Binding-site contacts:
Ligand atom C2 contacts residue ASN282 of chain 1.B at 2.5 Å.
Ligand atom O6 contacts residue LYS558 of chain 1.A at 2.9 Å (salt-bridge).
Ligand atom O6 contacts residue ASN282 of chain 1.B at 4.4 Å.
Ligand atom C3 contacts residue ASN282 of chain 1.B at 3.8 Å.
Ligand atom C4 contacts residue ASN282 of chain 1.B at 4.2 Å.
Ligand atom N2 contacts residue ASN282 of chain 1.B at 2.9 Å (h-bond).
Ligand atom C1 contacts residue ASN282 of chain 1.B at 1.4 Å.
Ligand atom C5 contacts residue ASN282 of chain 1.B at 3.7 Å.
Ligand atom C6 contacts residue LYS558 of chain 1.A at 3.6 Å.
Ligand atom C7 contacts residue ASN282 of chain 1.B at 4.0 Å.
Ligand atom O5 contacts residue ASN282 of chain 1.B at 2.4 Å (h-bond).

This small molecule binds to this protein.
Small molecule (SMILES): CC(=O)N[C@@H]1[C@@H](O)[C@H](O)[C@@H](CO)O[C@H]1O

Sequence of chain 1.B:
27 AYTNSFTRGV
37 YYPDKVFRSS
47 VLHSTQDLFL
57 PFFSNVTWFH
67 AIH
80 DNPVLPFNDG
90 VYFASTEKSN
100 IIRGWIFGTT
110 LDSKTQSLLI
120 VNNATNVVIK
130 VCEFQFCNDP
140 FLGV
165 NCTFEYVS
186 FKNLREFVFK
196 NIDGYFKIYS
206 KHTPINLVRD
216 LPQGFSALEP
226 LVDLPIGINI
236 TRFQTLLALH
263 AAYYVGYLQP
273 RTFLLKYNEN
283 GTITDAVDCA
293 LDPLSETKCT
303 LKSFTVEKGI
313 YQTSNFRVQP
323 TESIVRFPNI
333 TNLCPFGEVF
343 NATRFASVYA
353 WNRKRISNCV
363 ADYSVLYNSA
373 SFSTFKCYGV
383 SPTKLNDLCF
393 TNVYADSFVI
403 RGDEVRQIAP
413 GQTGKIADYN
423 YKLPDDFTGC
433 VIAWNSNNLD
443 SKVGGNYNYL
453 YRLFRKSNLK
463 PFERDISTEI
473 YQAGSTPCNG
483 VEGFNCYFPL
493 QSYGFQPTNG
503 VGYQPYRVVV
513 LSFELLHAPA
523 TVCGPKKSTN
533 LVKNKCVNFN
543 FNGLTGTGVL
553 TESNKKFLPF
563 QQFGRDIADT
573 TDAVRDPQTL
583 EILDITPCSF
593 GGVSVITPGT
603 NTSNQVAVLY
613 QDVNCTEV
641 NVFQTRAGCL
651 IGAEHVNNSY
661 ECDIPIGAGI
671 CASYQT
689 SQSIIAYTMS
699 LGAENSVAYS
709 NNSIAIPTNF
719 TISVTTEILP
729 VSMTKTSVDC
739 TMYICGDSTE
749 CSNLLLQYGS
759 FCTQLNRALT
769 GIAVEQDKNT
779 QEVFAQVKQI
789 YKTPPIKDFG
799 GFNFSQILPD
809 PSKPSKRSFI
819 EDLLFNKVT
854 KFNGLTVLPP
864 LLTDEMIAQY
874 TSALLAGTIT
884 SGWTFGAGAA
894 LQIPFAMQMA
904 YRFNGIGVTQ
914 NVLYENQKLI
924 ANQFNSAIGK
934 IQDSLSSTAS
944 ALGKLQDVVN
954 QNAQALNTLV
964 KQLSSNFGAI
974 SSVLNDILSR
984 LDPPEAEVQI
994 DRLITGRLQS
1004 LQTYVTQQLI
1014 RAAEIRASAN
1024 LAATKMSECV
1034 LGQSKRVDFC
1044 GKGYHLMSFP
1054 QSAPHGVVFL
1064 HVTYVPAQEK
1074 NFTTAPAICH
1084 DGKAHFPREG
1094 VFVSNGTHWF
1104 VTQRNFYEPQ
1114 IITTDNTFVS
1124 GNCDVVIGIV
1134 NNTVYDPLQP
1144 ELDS

Sequence of chain 1.A:
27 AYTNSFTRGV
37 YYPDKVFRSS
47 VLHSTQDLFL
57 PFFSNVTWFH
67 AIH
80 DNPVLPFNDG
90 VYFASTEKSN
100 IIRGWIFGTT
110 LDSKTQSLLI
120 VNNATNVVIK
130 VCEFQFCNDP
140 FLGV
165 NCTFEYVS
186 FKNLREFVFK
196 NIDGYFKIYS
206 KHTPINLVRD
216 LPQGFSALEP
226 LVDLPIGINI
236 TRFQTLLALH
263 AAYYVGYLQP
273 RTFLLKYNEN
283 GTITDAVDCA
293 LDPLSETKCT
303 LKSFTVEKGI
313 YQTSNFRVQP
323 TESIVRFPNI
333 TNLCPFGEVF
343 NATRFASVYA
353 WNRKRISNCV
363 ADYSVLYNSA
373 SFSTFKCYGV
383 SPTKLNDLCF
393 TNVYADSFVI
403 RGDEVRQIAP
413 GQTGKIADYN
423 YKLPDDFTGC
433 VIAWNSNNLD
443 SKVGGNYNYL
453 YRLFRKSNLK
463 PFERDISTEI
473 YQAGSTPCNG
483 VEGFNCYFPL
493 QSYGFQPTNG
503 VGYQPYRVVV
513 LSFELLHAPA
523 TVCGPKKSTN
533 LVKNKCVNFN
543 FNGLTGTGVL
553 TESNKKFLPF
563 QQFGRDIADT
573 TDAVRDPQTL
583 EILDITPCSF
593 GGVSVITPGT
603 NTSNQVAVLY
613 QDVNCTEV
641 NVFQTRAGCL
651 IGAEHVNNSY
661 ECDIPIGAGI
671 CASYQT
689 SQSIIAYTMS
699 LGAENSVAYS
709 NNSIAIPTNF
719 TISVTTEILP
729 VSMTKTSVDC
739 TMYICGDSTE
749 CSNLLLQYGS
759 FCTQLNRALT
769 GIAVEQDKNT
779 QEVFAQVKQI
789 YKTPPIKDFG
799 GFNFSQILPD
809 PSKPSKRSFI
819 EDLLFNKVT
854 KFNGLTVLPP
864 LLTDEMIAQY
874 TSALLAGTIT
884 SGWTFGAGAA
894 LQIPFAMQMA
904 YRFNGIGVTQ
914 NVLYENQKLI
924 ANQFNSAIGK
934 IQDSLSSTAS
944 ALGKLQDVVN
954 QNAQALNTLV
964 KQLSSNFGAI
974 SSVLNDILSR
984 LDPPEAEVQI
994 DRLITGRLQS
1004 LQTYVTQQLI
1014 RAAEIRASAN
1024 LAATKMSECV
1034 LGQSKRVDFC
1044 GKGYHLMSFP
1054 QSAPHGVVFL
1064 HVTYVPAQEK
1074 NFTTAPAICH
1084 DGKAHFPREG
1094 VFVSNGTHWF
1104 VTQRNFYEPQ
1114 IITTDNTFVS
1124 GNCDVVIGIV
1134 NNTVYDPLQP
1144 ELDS